Sequence of chain 28.A:
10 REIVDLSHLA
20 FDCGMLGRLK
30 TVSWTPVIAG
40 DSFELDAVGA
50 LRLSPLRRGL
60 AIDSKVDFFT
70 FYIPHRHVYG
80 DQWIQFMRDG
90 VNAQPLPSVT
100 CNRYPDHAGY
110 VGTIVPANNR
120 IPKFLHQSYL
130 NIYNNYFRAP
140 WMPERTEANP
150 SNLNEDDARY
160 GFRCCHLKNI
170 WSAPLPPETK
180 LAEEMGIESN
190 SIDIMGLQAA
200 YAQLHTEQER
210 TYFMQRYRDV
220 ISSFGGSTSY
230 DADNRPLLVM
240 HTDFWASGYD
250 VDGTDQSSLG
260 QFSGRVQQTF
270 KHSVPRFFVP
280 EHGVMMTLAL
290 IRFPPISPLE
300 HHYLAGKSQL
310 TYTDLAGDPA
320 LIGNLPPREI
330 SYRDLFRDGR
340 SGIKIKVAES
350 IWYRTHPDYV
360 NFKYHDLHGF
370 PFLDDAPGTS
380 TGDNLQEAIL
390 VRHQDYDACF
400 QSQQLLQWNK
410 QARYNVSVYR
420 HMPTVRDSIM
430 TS

This protein binds this small molecule.
Small molecule (SMILES): Nc1ccn([C@H]2C[C@H](O)[C@@H](COP(=O)(O)O)O2)c(=O)n1

Sequence of chain 28.C:
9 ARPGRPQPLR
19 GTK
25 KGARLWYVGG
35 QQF

Binding-site contacts:
Ligand atom C5' contacts residue ASP242 of chain 28.A at 4.4 Å.
Ligand atom C2' contacts residue LYS25 of chain 28.C at 3.8 Å.
Ligand atom OP2 contacts residue ASP242 of chain 28.A at 3.9 Å.